Sequence of chain 1.A:
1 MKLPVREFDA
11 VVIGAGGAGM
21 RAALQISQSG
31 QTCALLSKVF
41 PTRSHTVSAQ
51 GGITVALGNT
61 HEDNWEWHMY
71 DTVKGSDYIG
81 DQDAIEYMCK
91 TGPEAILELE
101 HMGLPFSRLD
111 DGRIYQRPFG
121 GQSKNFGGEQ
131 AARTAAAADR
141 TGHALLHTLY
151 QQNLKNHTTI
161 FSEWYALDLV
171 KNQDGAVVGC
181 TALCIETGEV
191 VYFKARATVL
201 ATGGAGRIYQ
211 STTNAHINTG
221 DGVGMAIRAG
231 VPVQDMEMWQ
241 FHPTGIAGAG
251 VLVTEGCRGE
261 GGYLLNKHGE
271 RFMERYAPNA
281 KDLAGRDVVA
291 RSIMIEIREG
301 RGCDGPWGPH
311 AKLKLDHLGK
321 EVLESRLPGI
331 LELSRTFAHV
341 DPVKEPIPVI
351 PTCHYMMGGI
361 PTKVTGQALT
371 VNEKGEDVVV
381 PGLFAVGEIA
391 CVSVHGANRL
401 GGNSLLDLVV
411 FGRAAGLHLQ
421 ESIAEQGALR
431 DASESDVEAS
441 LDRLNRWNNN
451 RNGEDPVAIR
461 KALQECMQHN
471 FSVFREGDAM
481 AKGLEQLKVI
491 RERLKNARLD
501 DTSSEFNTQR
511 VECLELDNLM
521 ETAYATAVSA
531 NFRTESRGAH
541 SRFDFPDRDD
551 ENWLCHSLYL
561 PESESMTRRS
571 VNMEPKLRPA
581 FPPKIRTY

The protein below binds the small molecule below.
Small molecule (SMILES): O=C([O-])CC(=O)C(=O)O

Binding-site contacts:
Ligand atom O2 contacts residue GLY401 of chain 1.A at 3.4 Å.
Ligand atom O4 contacts residue GLU255 of chain 1.A at 2.2 Å (salt-bridge).
Ligand atom C1 contacts residue FAD1 of chain 1.G at 3.6 Å.
Ligand atom O2 contacts residue ARG399 of chain 1.A at 3.4 Å (salt-bridge).
Ligand atom C2 contacts residue ARG286 of chain 1.A at 3.6 Å.
Ligand atom C2 contacts residue GLU255 of chain 1.A at 3.8 Å.
Ligand atom C4 contacts residue GLY51 of chain 1.A at 3.9 Å.
Ligand atom O4 contacts residue HIS242 of chain 1.A at 3.2 Å.
Ligand atom C1 contacts residue GLY401 of chain 1.A at 4.1 Å.
Ligand atom O1 contacts residue ARG399 of chain 1.A at 2.3 Å (salt-bridge).
Ligand atom O4 contacts residue ARG286 of chain 1.A at 3.6 Å.
Ligand atom C4 contacts residue PHE126 of chain 1.A at 4.0 Å (hydrophobic).
Ligand atom O3 contacts residue FAD1 of chain 1.G at 2.5 Å (h-bond).
Ligand atom O5 contacts residue GLY51 of chain 1.A at 3.2 Å (h-bond).
Ligand atom C4 contacts residue LEU252 of chain 1.A at 4.2 Å (hydrophobic).
Ligand atom O5 contacts residue GLN50 of chain 1.A at 3.8 Å.
Ligand atom C1 contacts residue GLY402 of chain 1.A at 3.6 Å.
Ligand atom O2 contacts residue PHE126 of chain 1.A at 3.8 Å.
Ligand atom C3 contacts residue HIS242 of chain 1.A at 4.0 Å.
Ligand atom C1 contacts residue ARG399 of chain 1.A at 3.2 Å.
Ligand atom O2 contacts residue GLY402 of chain 1.A at 2.5 Å (h-bond).
Ligand atom C1 contacts residue HIS354 of chain 1.A at 3.8 Å.
Ligand atom C2 contacts residue PHE126 of chain 1.A at 3.4 Å (hydrophobic).
Ligand atom O1 contacts residue HIS354 of chain 1.A at 2.7 Å (h-bond).
Ligand atom O1 contacts residue FAD1 of chain 1.G at 3.5 Å.
Ligand atom C4 contacts residue HIS242 of chain 1.A at 3.8 Å.
Ligand atom C1 contacts residue PHE126 of chain 1.A at 4.1 Å (hydrophobic).
Ligand atom O2 contacts residue FAD1 of chain 1.G at 3.1 Å (h-bond).
Ligand atom C4 contacts residue THR254 of chain 1.A at 3.4 Å.
Ligand atom C3 contacts residue FAD1 of chain 1.G at 3.5 Å.
Ligand atom O5 contacts residue GLU255 of chain 1.A at 3.3 Å (salt-bridge).
Ligand atom O5 contacts residue LEU252 of chain 1.A at 3.8 Å.
Ligand atom C2 contacts residue HIS242 of chain 1.A at 3.5 Å.
Ligand atom O5 contacts residue THR254 of chain 1.A at 2.6 Å.
Ligand atom O3 contacts residue GLY51 of chain 1.A at 3.6 Å (h-bond).
Ligand atom C3 contacts residue GLY51 of chain 1.A at 4.1 Å.
Ligand atom C3 contacts residue PHE126 of chain 1.A at 3.8 Å (hydrophobic).
Ligand atom C4 contacts residue GLU255 of chain 1.A at 3.1 Å.
Ligand atom O4 contacts residue PHE126 of chain 1.A at 3.9 Å.
Ligand atom O4 contacts residue THR254 of chain 1.A at 3.1 Å.